Sequence of chain 1.C:
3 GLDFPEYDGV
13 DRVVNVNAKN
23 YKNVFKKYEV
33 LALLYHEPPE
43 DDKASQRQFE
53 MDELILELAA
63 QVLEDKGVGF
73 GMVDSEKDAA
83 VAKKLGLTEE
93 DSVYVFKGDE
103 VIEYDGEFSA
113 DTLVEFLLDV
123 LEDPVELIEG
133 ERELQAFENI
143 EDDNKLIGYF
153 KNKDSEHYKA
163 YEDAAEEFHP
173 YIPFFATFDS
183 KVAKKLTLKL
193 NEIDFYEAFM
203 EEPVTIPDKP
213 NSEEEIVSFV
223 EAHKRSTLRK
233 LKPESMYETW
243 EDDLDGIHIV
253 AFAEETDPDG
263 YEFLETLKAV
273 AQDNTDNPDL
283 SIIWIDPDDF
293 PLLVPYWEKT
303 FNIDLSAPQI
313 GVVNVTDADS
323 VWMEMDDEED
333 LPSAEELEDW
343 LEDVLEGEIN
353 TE

A protein and the small-molecule ligand that binds it are described below.
Small molecule (SMILES): CC(=O)N[C@H]1[C@H](O[C@H]2[C@H](O)[C@@H](NC(C)=O)CO[C@@H]2CO)O[C@H](CO)[C@@H](O)[C@@H]1O

Binding-site contacts:
Ligand atom O7 contacts residue ASN316 of chain 1.C at 3.5 Å (h-bond).
Ligand atom C3 contacts residue ASN316 of chain 1.C at 3.8 Å.
Ligand atom C8 contacts residue ASN352 of chain 1.C at 3.7 Å.
Ligand atom C1 contacts residue ASN316 of chain 1.C at 1.4 Å.
Ligand atom O5 contacts residue ASN316 of chain 1.C at 2.4 Å (h-bond).
Ligand atom O7 contacts residue GLU354 of chain 1.C at 4.4 Å.
Ligand atom O6 contacts residue ASN316 of chain 1.C at 3.6 Å.
Ligand atom C2 contacts residue THR353 of chain 1.C at 4.4 Å.
Ligand atom C6 contacts residue THR318 of chain 1.C at 3.8 Å.
Ligand atom N2 contacts residue THR353 of chain 1.C at 4.4 Å.
Ligand atom C6 contacts residue ASN316 of chain 1.C at 4.2 Å.
Ligand atom C6 contacts residue ASP319 of chain 1.C at 4.1 Å.
Ligand atom C8 contacts residue THR318 of chain 1.C at 4.3 Å.
Ligand atom C1 contacts residue ASP319 of chain 1.C at 4.0 Å.
Ligand atom O6 contacts residue ASP319 of chain 1.C at 2.9 Å (salt-bridge).
Ligand atom O7 contacts residue THR353 of chain 1.C at 2.5 Å (h-bond).
Ligand atom C7 contacts residue ILE249 of chain 1.C at 4.2 Å (hydrophobic).
Ligand atom C7 contacts residue ASN316 of chain 1.C at 3.4 Å.
Ligand atom O6 contacts residue THR318 of chain 1.C at 3.3 Å.
Ligand atom O5 contacts residue ASP319 of chain 1.C at 3.2 Å (salt-bridge).
Ligand atom C8 contacts residue ILE249 of chain 1.C at 3.9 Å (hydrophobic).
Ligand atom C7 contacts residue ASN352 of chain 1.C at 3.9 Å.
Ligand atom O7 contacts residue ASN352 of chain 1.C at 3.4 Å (h-bond).
Ligand atom N2 contacts residue ASN316 of chain 1.C at 3.0 Å (h-bond).
Ligand atom C2 contacts residue ASN316 of chain 1.C at 2.5 Å.
Ligand atom C5 contacts residue ASN316 of chain 1.C at 3.7 Å.
Ligand atom O5 contacts residue THR318 of chain 1.C at 4.2 Å.
Ligand atom C5 contacts residue THR318 of chain 1.C at 4.1 Å.
Ligand atom C7 contacts residue THR353 of chain 1.C at 3.6 Å.
Ligand atom N2 contacts residue ILE249 of chain 1.C at 4.5 Å.
Ligand atom C4 contacts residue ASN316 of chain 1.C at 4.2 Å.
Ligand atom C5 contacts residue ASP319 of chain 1.C at 4.3 Å.